The protein below binds the small molecule below.
Small molecule (SMILES): CC(=O)N[C@@H]1[C@@H](O)[C@H](O)[C@@H](CO)O[C@H]1O

Sequence of chain 1.A:
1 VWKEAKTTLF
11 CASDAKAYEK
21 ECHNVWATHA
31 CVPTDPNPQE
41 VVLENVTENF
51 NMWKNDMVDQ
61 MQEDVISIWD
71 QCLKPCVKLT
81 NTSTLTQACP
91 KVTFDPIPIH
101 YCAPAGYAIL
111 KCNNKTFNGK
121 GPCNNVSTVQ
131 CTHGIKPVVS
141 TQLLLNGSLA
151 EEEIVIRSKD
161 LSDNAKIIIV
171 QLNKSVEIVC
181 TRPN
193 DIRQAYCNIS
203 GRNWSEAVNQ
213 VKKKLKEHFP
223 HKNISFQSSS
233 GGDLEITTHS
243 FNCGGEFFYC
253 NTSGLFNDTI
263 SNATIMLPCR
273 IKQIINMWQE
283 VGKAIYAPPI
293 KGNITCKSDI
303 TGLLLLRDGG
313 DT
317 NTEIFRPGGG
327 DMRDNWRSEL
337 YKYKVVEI

Sequence of chain 1.B:
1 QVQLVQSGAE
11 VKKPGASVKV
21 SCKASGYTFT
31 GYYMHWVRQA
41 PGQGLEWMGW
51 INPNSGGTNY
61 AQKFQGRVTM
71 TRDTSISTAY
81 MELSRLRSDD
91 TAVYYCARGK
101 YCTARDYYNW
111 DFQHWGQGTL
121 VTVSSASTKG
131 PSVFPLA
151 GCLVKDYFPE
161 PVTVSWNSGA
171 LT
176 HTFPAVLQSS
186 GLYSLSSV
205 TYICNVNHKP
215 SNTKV

Binding-site contacts:
Ligand atom C6 contacts residue ASN81 of chain 1.A at 4.1 Å.
Ligand atom C5 contacts residue ASN81 of chain 1.A at 3.1 Å.
Ligand atom N2 contacts residue SER75 of chain 1.B at 4.4 Å.
Ligand atom C4 contacts residue ASN81 of chain 1.A at 4.1 Å.
Ligand atom C1 contacts residue ASN81 of chain 1.A at 1.5 Å.
Ligand atom O5 contacts residue ASN81 of chain 1.A at 1.9 Å (h-bond).
Ligand atom C3 contacts residue ASN81 of chain 1.A at 4.0 Å.
Ligand atom N2 contacts residue ASN81 of chain 1.A at 3.6 Å (h-bond).
Ligand atom O6 contacts residue ASN81 of chain 1.A at 3.8 Å.
Ligand atom C8 contacts residue SER75 of chain 1.B at 2.8 Å.
Ligand atom O7 contacts residue SER75 of chain 1.B at 3.3 Å (h-bond).
Ligand atom C7 contacts residue SER75 of chain 1.B at 3.3 Å.
Ligand atom C2 contacts residue ASN81 of chain 1.A at 2.9 Å.